A protein and the small-molecule ligand that binds it are described below.
Small molecule (SMILES): CC(=O)N[C@@H]1[C@@H](O)[C@H](O)[C@@H](CO)O[C@H]1O

Binding-site contacts:
Ligand atom C7 contacts residue ALA9 of chain 1.C at 3.9 Å (hydrophobic).
Ligand atom C2 contacts residue ARG10 of chain 1.C at 4.2 Å.
Ligand atom C1 contacts residue ASN31 of chain 1.C at 1.4 Å.
Ligand atom C5 contacts residue ARG10 of chain 1.C at 3.7 Å.
Ligand atom C1 contacts residue ARG10 of chain 1.C at 4.0 Å.
Ligand atom O5 contacts residue ARG10 of chain 1.C at 4.3 Å.
Ligand atom C3 contacts residue ARG10 of chain 1.C at 3.7 Å.
Ligand atom O4 contacts residue GLY11 of chain 1.C at 3.5 Å.
Ligand atom C5 contacts residue ASN31 of chain 1.C at 3.6 Å.
Ligand atom C4 contacts residue GLY11 of chain 1.C at 4.4 Å.
Ligand atom C3 contacts residue ALA9 of chain 1.C at 4.0 Å (hydrophobic).
Ligand atom C2 contacts residue ALA9 of chain 1.C at 4.2 Å (hydrophobic).
Ligand atom C8 contacts residue ASN31 of chain 1.C at 4.0 Å.
Ligand atom C8 contacts residue GLY8 of chain 1.C at 3.6 Å.
Ligand atom O4 contacts residue ARG10 of chain 1.C at 4.0 Å.
Ligand atom C3 contacts residue GLY11 of chain 1.C at 4.2 Å.
Ligand atom C8 contacts residue ALA9 of chain 1.C at 3.8 Å (hydrophobic).
Ligand atom C3 contacts residue ASN31 of chain 1.C at 3.8 Å.
Ligand atom O3 contacts residue ALA9 of chain 1.C at 4.1 Å.
Ligand atom N2 contacts residue ALA9 of chain 1.C at 3.2 Å (h-bond).
Ligand atom C7 contacts residue ASN31 of chain 1.C at 3.5 Å.
Ligand atom C4 contacts residue ASN31 of chain 1.C at 4.2 Å.
Ligand atom N2 contacts residue ARG10 of chain 1.C at 4.4 Å.
Ligand atom O4 contacts residue ALA12 of chain 1.C at 4.0 Å.
Ligand atom O7 contacts residue ASN31 of chain 1.C at 3.5 Å (h-bond).
Ligand atom C2 contacts residue ASN31 of chain 1.C at 2.5 Å.
Ligand atom N2 contacts residue ASN31 of chain 1.C at 3.0 Å (h-bond).
Ligand atom C8 contacts residue THR33 of chain 1.C at 3.7 Å.
Ligand atom C4 contacts residue ARG10 of chain 1.C at 4.0 Å.
Ligand atom O5 contacts residue ASN31 of chain 1.C at 2.3 Å (h-bond).

Sequence of chain 1.C:
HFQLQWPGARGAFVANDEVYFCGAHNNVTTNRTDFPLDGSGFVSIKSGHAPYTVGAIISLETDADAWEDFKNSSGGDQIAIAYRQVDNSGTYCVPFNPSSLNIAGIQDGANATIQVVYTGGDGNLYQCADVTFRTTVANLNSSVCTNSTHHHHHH